A small-molecule ligand and the protein it binds are described below.
Small molecule (SMILES): CC[C@H](C)[C@H](N)C(=O)N[C@@H](CO)C(=O)N[C@@H](CCC(=O)O)C(=O)N[C@H](C=O)C(C)C

Binding-site contacts:
Ligand atom CG1 contacts residue ALA2 of chain 13.E at 4.5 Å (hydrophobic).
Ligand atom CB contacts residue GLN3 of chain 13.E at 4.0 Å.
Ligand atom CA contacts residue GLN3 of chain 13.E at 4.5 Å.
Ligand atom O contacts residue ALA2 of chain 13.E at 4.0 Å.
Ligand atom N contacts residue VAL4 of chain 13.E at 4.3 Å.
Ligand atom C contacts residue VAL4 of chain 13.E at 4.0 Å (hydrophobic).
Ligand atom CA contacts residue ALA2 of chain 13.E at 3.9 Å (hydrophobic).
Ligand atom N contacts residue ALA2 of chain 13.E at 2.8 Å (h-bond).
Ligand atom CB contacts residue VAL4 of chain 13.E at 4.4 Å (hydrophobic).
Ligand atom CD contacts residue VAL4 of chain 13.E at 3.6 Å (hydrophobic).
Ligand atom CG contacts residue VAL4 of chain 13.E at 4.4 Å (hydrophobic).
Ligand atom C contacts residue GLN3 of chain 13.E at 3.9 Å.
Ligand atom O contacts residue VAL4 of chain 13.E at 4.4 Å.
Ligand atom CG2 contacts residue ALA2 of chain 13.E at 4.0 Å (hydrophobic).
Ligand atom OE1 contacts residue VAL4 of chain 13.E at 3.6 Å.
Ligand atom CG2 contacts residue VAL4 of chain 13.E at 3.4 Å (hydrophobic).
Ligand atom O contacts residue VAL4 of chain 13.E at 3.2 Å (h-bond).
Ligand atom CG2 contacts residue SER5 of chain 13.E at 3.4 Å.
Ligand atom CA contacts residue VAL4 of chain 13.E at 3.3 Å (hydrophobic).
Ligand atom OE2 contacts residue VAL4 of chain 13.E at 3.7 Å.
Ligand atom C contacts residue ALA2 of chain 13.E at 4.0 Å (hydrophobic).
Ligand atom CB contacts residue ALA2 of chain 13.E at 4.4 Å (hydrophobic).
Ligand atom CG2 contacts residue GLN3 of chain 13.E at 3.5 Å.
Ligand atom C contacts residue VAL4 of chain 13.E at 3.5 Å (hydrophobic).
Ligand atom C contacts residue ALA2 of chain 13.E at 3.5 Å (hydrophobic).
Ligand atom CA contacts residue VAL4 of chain 13.E at 4.1 Å (hydrophobic).
Ligand atom CB contacts residue GLN3 of chain 13.E at 3.7 Å.
Ligand atom CG1 contacts residue GLN3 of chain 13.E at 3.3 Å.
Ligand atom N contacts residue GLN3 of chain 13.E at 4.5 Å.
Ligand atom CB contacts residue ALA2 of chain 13.E at 3.3 Å (hydrophobic).
Ligand atom CB contacts residue VAL4 of chain 13.E at 4.0 Å (hydrophobic).
Ligand atom O contacts residue GLN3 of chain 13.E at 2.9 Å (h-bond).
Ligand atom OE1 contacts residue ASN25 of chain 13.E at 4.2 Å.
Ligand atom N contacts residue VAL4 of chain 13.E at 3.1 Å (h-bond).
Ligand atom CA contacts residue ALA2 of chain 13.E at 3.3 Å (hydrophobic).
Ligand atom OG contacts residue GLN3 of chain 13.E at 3.3 Å (h-bond).

Sequence of chain 13.E:
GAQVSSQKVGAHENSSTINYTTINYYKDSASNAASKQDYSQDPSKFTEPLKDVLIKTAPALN